Sequence of chain 1.A:
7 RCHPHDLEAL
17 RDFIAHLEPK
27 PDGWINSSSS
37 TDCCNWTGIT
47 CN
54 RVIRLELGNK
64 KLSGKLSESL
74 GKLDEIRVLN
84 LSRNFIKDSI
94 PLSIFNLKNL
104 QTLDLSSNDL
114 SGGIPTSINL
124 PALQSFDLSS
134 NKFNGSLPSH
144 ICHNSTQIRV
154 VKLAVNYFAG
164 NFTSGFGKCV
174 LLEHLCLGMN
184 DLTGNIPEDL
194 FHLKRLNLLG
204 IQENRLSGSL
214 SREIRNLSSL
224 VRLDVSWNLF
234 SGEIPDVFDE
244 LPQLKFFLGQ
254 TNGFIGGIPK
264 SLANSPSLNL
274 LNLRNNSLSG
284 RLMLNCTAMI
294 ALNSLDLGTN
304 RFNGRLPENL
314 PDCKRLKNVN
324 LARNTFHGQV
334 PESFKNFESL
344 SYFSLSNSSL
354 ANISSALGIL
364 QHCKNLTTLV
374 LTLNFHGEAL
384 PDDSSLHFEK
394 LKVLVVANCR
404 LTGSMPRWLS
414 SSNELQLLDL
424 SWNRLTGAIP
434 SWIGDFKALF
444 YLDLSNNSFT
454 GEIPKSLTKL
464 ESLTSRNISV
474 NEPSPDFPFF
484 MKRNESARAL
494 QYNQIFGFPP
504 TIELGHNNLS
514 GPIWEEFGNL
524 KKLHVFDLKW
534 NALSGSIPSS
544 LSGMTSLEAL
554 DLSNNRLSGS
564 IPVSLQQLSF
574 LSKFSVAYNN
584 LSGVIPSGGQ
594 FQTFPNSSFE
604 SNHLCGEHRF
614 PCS

Binding-site contacts:
Ligand atom C5 contacts residue ASN147 of chain 1.A at 3.6 Å.
Ligand atom C6 contacts residue ASN122 of chain 1.A at 4.5 Å.
Ligand atom C1 contacts residue ASN147 of chain 1.A at 1.4 Å.
Ligand atom C4 contacts residue SER120 of chain 1.A at 3.2 Å.
Ligand atom N2 contacts residue HIS146 of chain 1.A at 4.1 Å.
Ligand atom O5 contacts residue ILE121 of chain 1.A at 4.3 Å.
Ligand atom C3 contacts residue ASN147 of chain 1.A at 3.7 Å.
Ligand atom C7 contacts residue HIS146 of chain 1.A at 4.2 Å.
Ligand atom N2 contacts residue ASN147 of chain 1.A at 2.8 Å (h-bond).
Ligand atom O6 contacts residue ASN122 of chain 1.A at 3.6 Å.
Ligand atom C8 contacts residue HIS146 of chain 1.A at 3.7 Å.
Ligand atom C3 contacts residue SER120 of chain 1.A at 3.3 Å.
Ligand atom O7 contacts residue HIS143 of chain 1.A at 3.7 Å.
Ligand atom C7 contacts residue ILE121 of chain 1.A at 3.8 Å (hydrophobic).
Ligand atom O7 contacts residue ILE121 of chain 1.A at 2.9 Å (h-bond).
Ligand atom C8 contacts residue THR119 of chain 1.A at 4.2 Å.
Ligand atom C2 contacts residue ASN147 of chain 1.A at 2.3 Å.
Ligand atom C7 contacts residue THR119 of chain 1.A at 4.1 Å.
Ligand atom O3 contacts residue ILE121 of chain 1.A at 4.5 Å.
Ligand atom O7 contacts residue SER120 of chain 1.A at 3.3 Å.
Ligand atom O5 contacts residue ASN147 of chain 1.A at 2.4 Å (h-bond).
Ligand atom O3 contacts residue SER120 of chain 1.A at 2.6 Å (h-bond).
Ligand atom C7 contacts residue ASN147 of chain 1.A at 3.8 Å.
Ligand atom O5 contacts residue ASN122 of chain 1.A at 3.8 Å.
Ligand atom C2 contacts residue ILE121 of chain 1.A at 3.3 Å (hydrophobic).
Ligand atom C2 contacts residue SER120 of chain 1.A at 3.8 Å.
Ligand atom C1 contacts residue ILE121 of chain 1.A at 3.6 Å (hydrophobic).
Ligand atom N2 contacts residue ILE121 of chain 1.A at 3.6 Å.
Ligand atom C4 contacts residue ASN147 of chain 1.A at 4.0 Å.
Ligand atom C7 contacts residue SER120 of chain 1.A at 4.4 Å.
Ligand atom O7 contacts residue ASN147 of chain 1.A at 4.1 Å.
Ligand atom O7 contacts residue THR119 of chain 1.A at 3.4 Å (h-bond).
Ligand atom C8 contacts residue HIS143 of chain 1.A at 3.6 Å.
Ligand atom C7 contacts residue HIS143 of chain 1.A at 4.0 Å.
Ligand atom O4 contacts residue SER120 of chain 1.A at 3.6 Å (h-bond).
Ligand atom C1 contacts residue ASN122 of chain 1.A at 4.4 Å.

A small-molecule ligand and the protein it binds are described below.
Small molecule (SMILES): CC(=O)N[C@@H]1[C@@H](O)[C@H](O)[C@@H](CO)O[C@H]1O